Sequence of chain 1.A:
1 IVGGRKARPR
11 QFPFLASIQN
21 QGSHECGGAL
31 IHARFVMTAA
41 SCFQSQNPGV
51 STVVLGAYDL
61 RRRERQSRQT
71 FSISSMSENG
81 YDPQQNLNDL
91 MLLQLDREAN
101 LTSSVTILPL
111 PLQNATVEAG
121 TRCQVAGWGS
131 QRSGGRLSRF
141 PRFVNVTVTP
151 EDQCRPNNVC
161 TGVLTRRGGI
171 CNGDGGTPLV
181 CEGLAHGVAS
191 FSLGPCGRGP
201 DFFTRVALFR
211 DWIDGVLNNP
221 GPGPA

The small molecule below binds the protein below.
Small molecule (SMILES): CC(=O)N[C@@H]1[C@@H](O)[C@H](O)[C@@H](CO)O[C@H]1O

Binding-site contacts:
Ligand atom C7 contacts residue PHE143 of chain 1.A at 4.3 Å (hydrophobic).
Ligand atom C1 contacts residue ASN145 of chain 1.A at 1.4 Å.
Ligand atom C2 contacts residue ASN145 of chain 1.A at 2.2 Å.
Ligand atom C7 contacts residue VAL144 of chain 1.A at 4.5 Å (hydrophobic).
Ligand atom C4 contacts residue ASN145 of chain 1.A at 3.8 Å.
Ligand atom O6 contacts residue ASN145 of chain 1.A at 4.2 Å.
Ligand atom C8 contacts residue VAL144 of chain 1.A at 4.3 Å (hydrophobic).
Ligand atom O6 contacts residue ARG122 of chain 1.A at 3.8 Å.
Ligand atom O5 contacts residue ASN145 of chain 1.A at 1.9 Å (h-bond).
Ligand atom C3 contacts residue ARG5 of chain 1.A at 4.2 Å.
Ligand atom O3 contacts residue ARG5 of chain 1.A at 3.8 Å.
Ligand atom N2 contacts residue ARG5 of chain 1.A at 4.5 Å.
Ligand atom O7 contacts residue VAL144 of chain 1.A at 4.2 Å.
Ligand atom C3 contacts residue ASN145 of chain 1.A at 3.5 Å.
Ligand atom C8 contacts residue ARG5 of chain 1.A at 3.6 Å.
Ligand atom O7 contacts residue ASN145 of chain 1.A at 3.3 Å (h-bond).
Ligand atom C7 contacts residue ASN145 of chain 1.A at 3.4 Å.
Ligand atom C5 contacts residue ASN145 of chain 1.A at 3.3 Å.
Ligand atom C6 contacts residue ASN145 of chain 1.A at 4.2 Å.
Ligand atom O3 contacts residue ASN145 of chain 1.A at 4.4 Å.
Ligand atom N2 contacts residue ASN145 of chain 1.A at 3.0 Å (h-bond).
Ligand atom C8 contacts residue PHE143 of chain 1.A at 3.3 Å (hydrophobic).
Ligand atom N2 contacts residue PHE143 of chain 1.A at 4.1 Å.
Ligand atom C1 contacts residue GLN124 of chain 1.A at 4.4 Å.
Ligand atom C6 contacts residue ARG122 of chain 1.A at 4.4 Å.